Sequence of chain 1.E:
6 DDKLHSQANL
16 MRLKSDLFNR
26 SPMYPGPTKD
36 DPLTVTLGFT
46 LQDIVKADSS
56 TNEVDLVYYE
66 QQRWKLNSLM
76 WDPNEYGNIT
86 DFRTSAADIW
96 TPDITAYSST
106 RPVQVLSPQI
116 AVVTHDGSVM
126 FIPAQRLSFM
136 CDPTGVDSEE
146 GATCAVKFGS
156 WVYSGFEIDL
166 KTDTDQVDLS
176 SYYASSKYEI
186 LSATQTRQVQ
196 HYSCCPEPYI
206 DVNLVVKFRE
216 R

Binding-site contacts:
Ligand atom C6 contacts residue TRP156 of chain 1.D at 3.8 Å (hydrophobic).
Ligand atom C2 contacts residue TRP156 of chain 1.D at 3.7 Å (hydrophobic).
Ligand atom C11 contacts residue TYR64 of chain 1.E at 3.6 Å (hydrophobic).
Ligand atom O17 contacts residue TYR197 of chain 1.D at 3.7 Å.
Ligand atom C8 contacts residue TRP156 of chain 1.D at 4.4 Å (hydrophobic).
Ligand atom C1 contacts residue TRP156 of chain 1.D at 3.8 Å (hydrophobic).
Ligand atom C1 contacts residue SER155 of chain 1.D at 3.3 Å.
Ligand atom C16 contacts residue CYS199 of chain 1.D at 4.4 Å (hydrophobic).
Ligand atom C6 contacts residue TYR64 of chain 1.E at 3.7 Å (hydrophobic).
Ligand atom C12 contacts residue TYR64 of chain 1.E at 3.6 Å (hydrophobic).
Ligand atom C15 contacts residue CYS199 of chain 1.D at 4.3 Å (hydrophobic).
Ligand atom C16 contacts residue TYR197 of chain 1.D at 3.8 Å (hydrophobic).
Ligand atom C6 contacts residue ILE127 of chain 1.E at 4.1 Å (hydrophobic).
Ligand atom C15 contacts residue TYR204 of chain 1.D at 3.9 Å (hydrophobic).
Ligand atom C5 contacts residue ILE127 of chain 1.E at 4.1 Å (hydrophobic).
Ligand atom C7 contacts residue TYR64 of chain 1.E at 3.6 Å (hydrophobic).
Ligand atom C15 contacts residue CYS200 of chain 1.D at 4.2 Å (hydrophobic).
Ligand atom C9 contacts residue TYR102 of chain 1.D at 4.0 Å (hydrophobic).
Ligand atom C9 contacts residue TRP156 of chain 1.D at 4.4 Å (hydrophobic).
Ligand atom C12 contacts residue TYR197 of chain 1.D at 4.4 Å (hydrophobic).
Ligand atom O17 contacts residue TYR204 of chain 1.D at 4.3 Å.
Ligand atom N3 contacts residue TRP156 of chain 1.D at 2.8 Å (h-bond).
Ligand atom C5 contacts residue TRP156 of chain 1.D at 3.4 Å (hydrophobic).
Ligand atom C1 contacts residue TYR102 of chain 1.D at 3.2 Å (hydrophobic).
Ligand atom C7 contacts residue TRP156 of chain 1.D at 3.7 Å (hydrophobic).
Ligand atom C10 contacts residue TYR64 of chain 1.E at 3.8 Å (hydrophobic).
Ligand atom C11 contacts residue TYR197 of chain 1.D at 3.7 Å (hydrophobic).
Ligand atom C16 contacts residue TYR204 of chain 1.D at 3.6 Å (hydrophobic).

The small molecule below binds the protein below.
Small molecule (SMILES): CC1=NCCC[C@]12CCCCC21OCCO1

Sequence of chain 1.D:
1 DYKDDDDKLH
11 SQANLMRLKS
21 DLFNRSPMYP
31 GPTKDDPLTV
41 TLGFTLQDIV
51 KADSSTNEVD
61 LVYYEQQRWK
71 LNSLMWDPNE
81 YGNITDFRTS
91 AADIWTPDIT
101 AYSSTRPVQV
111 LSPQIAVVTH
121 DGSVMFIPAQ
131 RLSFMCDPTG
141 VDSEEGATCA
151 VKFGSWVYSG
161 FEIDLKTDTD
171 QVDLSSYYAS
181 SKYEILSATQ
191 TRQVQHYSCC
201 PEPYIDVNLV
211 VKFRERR